Sequence of chain 1.A:
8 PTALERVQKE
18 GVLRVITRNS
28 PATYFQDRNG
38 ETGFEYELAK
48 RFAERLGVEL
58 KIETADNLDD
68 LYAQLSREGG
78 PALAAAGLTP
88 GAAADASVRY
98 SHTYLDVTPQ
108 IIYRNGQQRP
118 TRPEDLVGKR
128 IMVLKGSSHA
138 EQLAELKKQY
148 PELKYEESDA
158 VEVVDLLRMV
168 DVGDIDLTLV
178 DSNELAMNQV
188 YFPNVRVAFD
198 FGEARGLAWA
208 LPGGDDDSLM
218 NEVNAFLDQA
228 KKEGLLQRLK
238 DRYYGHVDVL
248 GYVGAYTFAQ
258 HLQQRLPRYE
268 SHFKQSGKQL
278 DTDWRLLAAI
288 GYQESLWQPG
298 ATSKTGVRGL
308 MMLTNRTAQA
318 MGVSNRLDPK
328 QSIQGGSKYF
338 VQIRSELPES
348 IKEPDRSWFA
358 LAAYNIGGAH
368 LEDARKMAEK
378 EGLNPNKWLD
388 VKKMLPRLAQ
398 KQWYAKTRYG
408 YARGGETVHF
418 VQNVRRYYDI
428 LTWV

Binding-site contacts:
Ligand atom N contacts residue ASP178 of chain 1.A at 3.0 Å (salt-bridge).
Ligand atom OXT contacts residue SER134 of chain 1.A at 3.0 Å.
Ligand atom CA contacts residue GLY84 of chain 1.A at 3.8 Å.
Ligand atom CD1 contacts residue SER134 of chain 1.A at 3.8 Å.
Ligand atom CD1 contacts residue LEU131 of chain 1.A at 4.1 Å (hydrophobic).
Ligand atom CD2 contacts residue VAL160 of chain 1.A at 4.3 Å (hydrophobic).
Ligand atom CB contacts residue GLY84 of chain 1.A at 3.7 Å.
Ligand atom OXT contacts residue LEU65 of chain 1.A at 4.1 Å.
Ligand atom CD1 contacts residue VAL160 of chain 1.A at 4.2 Å (hydrophobic).
Ligand atom CD2 contacts residue ARG25 of chain 1.A at 3.6 Å.
Ligand atom CG contacts residue SER134 of chain 1.A at 4.0 Å.
Ligand atom CA contacts residue HIS136 of chain 1.A at 3.8 Å.
Ligand atom N contacts residue THR86 of chain 1.A at 3.5 Å (h-bond).
Ligand atom C contacts residue SER135 of chain 1.A at 3.6 Å.
Ligand atom C contacts residue SER134 of chain 1.A at 4.2 Å.
Ligand atom CD2 contacts residue LEU131 of chain 1.A at 3.8 Å (hydrophobic).
Ligand atom N contacts residue GLY84 of chain 1.A at 3.0 Å (h-bond).
Ligand atom CG contacts residue HIS136 of chain 1.A at 4.3 Å.
Ligand atom N contacts residue LEU204 of chain 1.A at 4.4 Å.
Ligand atom O contacts residue LEU85 of chain 1.A at 3.3 Å.
Ligand atom OXT contacts residue SER135 of chain 1.A at 2.6 Å (h-bond).
Ligand atom N contacts residue SER135 of chain 1.A at 3.8 Å.
Ligand atom C contacts residue THR86 of chain 1.A at 4.0 Å.
Ligand atom CD2 contacts residue LEU65 of chain 1.A at 3.7 Å (hydrophobic).
Ligand atom CG contacts residue LEU131 of chain 1.A at 4.5 Å (hydrophobic).
Ligand atom CB contacts residue HIS136 of chain 1.A at 4.2 Å.
Ligand atom CA contacts residue SER135 of chain 1.A at 3.6 Å.
Ligand atom OXT contacts residue GLY133 of chain 1.A at 4.2 Å.
Ligand atom CD1 contacts residue HIS136 of chain 1.A at 3.2 Å.
Ligand atom CG contacts residue LEU65 of chain 1.A at 3.7 Å (hydrophobic).
Ligand atom O contacts residue SER135 of chain 1.A at 4.1 Å.
Ligand atom N contacts residue LEU85 of chain 1.A at 4.0 Å.
Ligand atom CA contacts residue THR86 of chain 1.A at 4.4 Å.
Ligand atom N contacts residue HIS136 of chain 1.A at 4.1 Å.
Ligand atom O contacts residue THR86 of chain 1.A at 2.9 Å (h-bond).
Ligand atom CB contacts residue ASP178 of chain 1.A at 4.1 Å.
Ligand atom CA contacts residue ASP178 of chain 1.A at 3.8 Å.
Ligand atom C contacts residue LEU85 of chain 1.A at 4.3 Å (hydrophobic).
Ligand atom C contacts residue GLY84 of chain 1.A at 4.4 Å.
Ligand atom O contacts residue GLY84 of chain 1.A at 4.0 Å.

A small-molecule ligand and the protein it binds are described below.
Small molecule (SMILES): CC(C)C[C@H](N)C(=O)O